Sequence of chain 1.A:
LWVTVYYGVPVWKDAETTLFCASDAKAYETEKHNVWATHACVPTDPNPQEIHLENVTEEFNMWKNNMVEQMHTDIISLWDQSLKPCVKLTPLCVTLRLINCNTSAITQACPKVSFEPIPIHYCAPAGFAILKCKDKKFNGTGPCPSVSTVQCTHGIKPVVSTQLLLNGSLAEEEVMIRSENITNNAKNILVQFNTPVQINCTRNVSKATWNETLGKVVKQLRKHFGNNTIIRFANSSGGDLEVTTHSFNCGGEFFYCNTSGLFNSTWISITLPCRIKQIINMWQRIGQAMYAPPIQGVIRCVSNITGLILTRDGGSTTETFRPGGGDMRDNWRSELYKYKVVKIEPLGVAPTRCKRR

Binding-site contacts:
Ligand atom C7 contacts residue ASN244 of chain 1.A at 3.1 Å.
Ligand atom C1 contacts residue ASN244 of chain 1.A at 1.4 Å.
Ligand atom C3 contacts residue THR246 of chain 1.A at 4.1 Å.
Ligand atom N2 contacts residue ASN244 of chain 1.A at 2.8 Å (h-bond).
Ligand atom C2 contacts residue ASN247 of chain 1.A at 3.9 Å.
Ligand atom N2 contacts residue THR246 of chain 1.A at 4.3 Å.
Ligand atom C8 contacts residue LYS250 of chain 1.A at 3.8 Å.
Ligand atom O3 contacts residue THR246 of chain 1.A at 4.2 Å.
Ligand atom C4 contacts residue THR246 of chain 1.A at 3.6 Å.
Ligand atom O7 contacts residue LYS250 of chain 1.A at 3.9 Å.
Ligand atom C4 contacts residue ASN244 of chain 1.A at 4.2 Å.
Ligand atom N2 contacts residue ASN247 of chain 1.A at 3.8 Å.
Ligand atom C8 contacts residue ASN247 of chain 1.A at 3.1 Å.
Ligand atom C8 contacts residue ASN248 of chain 1.A at 3.8 Å.
Ligand atom O7 contacts residue ASN248 of chain 1.A at 4.0 Å.
Ligand atom C2 contacts residue THR246 of chain 1.A at 3.8 Å.
Ligand atom C5 contacts residue ASN244 of chain 1.A at 3.6 Å.
Ligand atom C7 contacts residue ASN248 of chain 1.A at 4.3 Å.
Ligand atom C7 contacts residue THR246 of chain 1.A at 4.2 Å.
Ligand atom C6 contacts residue THR246 of chain 1.A at 4.0 Å.
Ligand atom C8 contacts residue ASN244 of chain 1.A at 4.2 Å.
Ligand atom C1 contacts residue THR246 of chain 1.A at 4.2 Å.
Ligand atom C3 contacts residue ASN247 of chain 1.A at 4.2 Å.
Ligand atom C3 contacts residue ASN244 of chain 1.A at 3.7 Å.
Ligand atom C7 contacts residue LYS250 of chain 1.A at 4.3 Å.
Ligand atom O7 contacts residue ASN247 of chain 1.A at 3.2 Å (h-bond).
Ligand atom C5 contacts residue THR246 of chain 1.A at 3.9 Å.
Ligand atom O5 contacts residue THR246 of chain 1.A at 3.6 Å.
Ligand atom C2 contacts residue ASN244 of chain 1.A at 2.4 Å.
Ligand atom O5 contacts residue ASN244 of chain 1.A at 2.4 Å (h-bond).
Ligand atom O7 contacts residue ASN244 of chain 1.A at 3.0 Å (h-bond).
Ligand atom O3 contacts residue ASN247 of chain 1.A at 3.2 Å.
Ligand atom C7 contacts residue ASN247 of chain 1.A at 3.1 Å.
Ligand atom C8 contacts residue THR246 of chain 1.A at 3.2 Å.

The protein below binds the small molecule below.
Small molecule (SMILES): CC(=O)N[C@H]1[C@H](O[C@H]2[C@H](O)[C@@H](NC(C)=O)CO[C@@H]2CO)O[C@H](CO)[C@@H](O[C@@H]2O[C@H](CO[C@H]3O[C@H](CO)[C@@H](O)[C@H](O)[C@@H]3O)[C@@H](O)[C@H](O)[C@@H]2O)[C@@H]1O